Binding-site contacts:
Ligand atom C1 contacts residue ILE287 of chain 1.A at 3.8 Å (hydrophobic).
Ligand atom C7 contacts residue SER317 of chain 1.A at 3.5 Å.
Ligand atom C8 contacts residue ASN289 of chain 1.A at 3.1 Å.
Ligand atom C7 contacts residue ASN289 of chain 1.A at 3.2 Å.
Ligand atom O7 contacts residue THR318 of chain 1.A at 4.0 Å.
Ligand atom O5 contacts residue ILE287 of chain 1.A at 3.5 Å.
Ligand atom C6 contacts residue ILE287 of chain 1.A at 4.1 Å (hydrophobic).
Ligand atom O5 contacts residue ASN289 of chain 1.A at 2.4 Å (h-bond).
Ligand atom C8 contacts residue MET316 of chain 1.A at 3.6 Å (hydrophobic).
Ligand atom C1 contacts residue ASN289 of chain 1.A at 1.4 Å.
Ligand atom O7 contacts residue SER317 of chain 1.A at 3.4 Å (h-bond).
Ligand atom C7 contacts residue MET316 of chain 1.A at 4.4 Å (hydrophobic).
Ligand atom C6 contacts residue ARG564 of chain 1.A at 4.5 Å.
Ligand atom C5 contacts residue ASN289 of chain 1.A at 3.7 Å.
Ligand atom O6 contacts residue ARG564 of chain 1.A at 3.5 Å (salt-bridge).
Ligand atom C5 contacts residue ILE287 of chain 1.A at 3.9 Å (hydrophobic).
Ligand atom C8 contacts residue SER317 of chain 1.A at 3.1 Å.
Ligand atom O7 contacts residue ASN289 of chain 1.A at 4.0 Å.
Ligand atom C4 contacts residue ASN289 of chain 1.A at 4.2 Å.
Ligand atom C3 contacts residue ASN289 of chain 1.A at 3.8 Å.
Ligand atom C2 contacts residue ASN289 of chain 1.A at 2.4 Å.
Ligand atom N2 contacts residue ASN289 of chain 1.A at 2.9 Å (h-bond).

Sequence of chain 1.A:
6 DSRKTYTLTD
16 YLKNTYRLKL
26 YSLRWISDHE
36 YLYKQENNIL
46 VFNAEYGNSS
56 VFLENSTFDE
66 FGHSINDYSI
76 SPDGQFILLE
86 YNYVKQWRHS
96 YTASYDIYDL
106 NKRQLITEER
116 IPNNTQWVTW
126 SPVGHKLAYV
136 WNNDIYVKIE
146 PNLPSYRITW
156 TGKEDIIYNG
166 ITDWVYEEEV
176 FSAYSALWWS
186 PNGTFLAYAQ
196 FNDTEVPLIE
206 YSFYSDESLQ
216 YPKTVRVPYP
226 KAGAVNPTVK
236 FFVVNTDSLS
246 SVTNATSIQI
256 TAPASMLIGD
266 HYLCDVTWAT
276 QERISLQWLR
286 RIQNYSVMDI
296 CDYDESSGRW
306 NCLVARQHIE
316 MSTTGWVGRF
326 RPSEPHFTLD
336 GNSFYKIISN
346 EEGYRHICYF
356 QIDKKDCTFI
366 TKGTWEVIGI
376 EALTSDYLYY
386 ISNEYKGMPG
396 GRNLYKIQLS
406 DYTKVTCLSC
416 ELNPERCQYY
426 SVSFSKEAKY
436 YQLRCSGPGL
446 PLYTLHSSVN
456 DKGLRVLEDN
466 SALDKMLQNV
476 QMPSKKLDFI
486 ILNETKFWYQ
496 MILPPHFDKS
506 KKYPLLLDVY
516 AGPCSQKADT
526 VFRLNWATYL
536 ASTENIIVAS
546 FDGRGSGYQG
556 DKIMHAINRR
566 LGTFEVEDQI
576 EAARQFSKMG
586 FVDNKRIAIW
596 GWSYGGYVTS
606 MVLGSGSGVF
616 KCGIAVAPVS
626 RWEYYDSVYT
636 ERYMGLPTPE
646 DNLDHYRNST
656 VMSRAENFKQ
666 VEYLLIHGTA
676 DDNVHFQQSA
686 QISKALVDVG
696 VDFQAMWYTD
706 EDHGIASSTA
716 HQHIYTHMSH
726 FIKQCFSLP

The small molecule below binds the protein below.
Small molecule (SMILES): CC(=O)N[C@@H]1[C@@H](O)[C@H](O)[C@@H](CO)O[C@H]1O